Sequence of chain 1.H:
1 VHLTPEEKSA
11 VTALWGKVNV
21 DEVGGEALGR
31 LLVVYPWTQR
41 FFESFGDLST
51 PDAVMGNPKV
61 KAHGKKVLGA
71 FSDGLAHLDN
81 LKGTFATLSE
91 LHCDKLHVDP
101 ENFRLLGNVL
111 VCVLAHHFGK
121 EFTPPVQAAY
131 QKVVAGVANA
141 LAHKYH

This small molecule binds to this protein.
Small molecule (SMILES): C=CC1=C(C)C2=N3->[Ni]45<-N6=C(C=c7c(C)c(C=C)c(n74)=C2)C(C)=C(CCC(=O)O)C6=Cc2c(CCC(=O)O)c(C)c(n25)C=C13

Binding-site contacts:
Ligand atom CBD contacts residue HIS63 of chain 1.H at 3.6 Å.
Ligand atom CMD contacts residue PHE41 of chain 1.H at 3.7 Å (hydrophobic).
Ligand atom CBA contacts residue LEU91 of chain 1.H at 3.6 Å (hydrophobic).
Ligand atom C2D contacts residue LEU96 of chain 1.H at 3.8 Å (hydrophobic).
Ligand atom CMC contacts residue ASN102 of chain 1.H at 3.4 Å.
Ligand atom C2B contacts residue VAL67 of chain 1.H at 3.5 Å (hydrophobic).
Ligand atom C4A contacts residue HIS92 of chain 1.H at 3.6 Å.
Ligand atom NB contacts residue HIS92 of chain 1.H at 3.2 Å (h-bond).
Ligand atom C3B contacts residue LEU141 of chain 1.H at 3.6 Å (hydrophobic).
Ligand atom C1C contacts residue PHE103 of chain 1.H at 3.7 Å (hydrophobic).
Ligand atom ND contacts residue HIS63 of chain 1.H at 3.3 Å (h-bond).
Ligand atom CBC contacts residue PHE41 of chain 1.H at 3.8 Å (hydrophobic).
Ligand atom CMA contacts residue LEU88 of chain 1.H at 3.7 Å (hydrophobic).
Ligand atom C4D contacts residue HIS63 of chain 1.H at 3.3 Å.
Ligand atom CAD contacts residue LEU96 of chain 1.H at 3.8 Å (hydrophobic).
Ligand atom C3D contacts residue HIS63 of chain 1.H at 3.7 Å.
Ligand atom C3D contacts residue LEU96 of chain 1.H at 3.4 Å (hydrophobic).
Ligand atom CHB contacts residue HIS92 of chain 1.H at 3.8 Å.
Ligand atom NB contacts residue VAL67 of chain 1.H at 3.6 Å.
Ligand atom CAB contacts residue LEU141 of chain 1.H at 3.4 Å (hydrophobic).
Ligand atom CAC contacts residue PHE41 of chain 1.H at 3.8 Å (hydrophobic).
Ligand atom NI contacts residue HIS92 of chain 1.H at 2.2 Å.
Ligand atom CHC contacts residue PHE103 of chain 1.H at 3.5 Å (hydrophobic).
Ligand atom C1D contacts residue HIS63 of chain 1.H at 3.6 Å.
Ligand atom CHC contacts residue LEU106 of chain 1.H at 3.8 Å (hydrophobic).
Ligand atom C3B contacts residue VAL67 of chain 1.H at 3.4 Å (hydrophobic).
Ligand atom NA contacts residue HIS92 of chain 1.H at 3.0 Å (h-bond).
Ligand atom CMB contacts residue VAL67 of chain 1.H at 3.5 Å (hydrophobic).
Ligand atom ND contacts residue LEU96 of chain 1.H at 3.8 Å.
Ligand atom CBC contacts residue LEU31 of chain 1.H at 3.8 Å (hydrophobic).
Ligand atom CAA contacts residue LYS66 of chain 1.H at 3.6 Å.
Ligand atom CHA contacts residue LEU96 of chain 1.H at 3.8 Å (hydrophobic).
Ligand atom CHA contacts residue HIS63 of chain 1.H at 3.3 Å.
Ligand atom ND contacts residue HIS92 of chain 1.H at 3.2 Å (h-bond).
Ligand atom C1B contacts residue VAL67 of chain 1.H at 3.8 Å (hydrophobic).
Ligand atom C4D contacts residue LEU96 of chain 1.H at 3.4 Å (hydrophobic).
Ligand atom NC contacts residue HIS92 of chain 1.H at 3.3 Å (h-bond).
Ligand atom C4B contacts residue VAL67 of chain 1.H at 3.6 Å (hydrophobic).
Ligand atom C1A contacts residue HIS63 of chain 1.H at 3.6 Å.
Ligand atom CMB contacts residue ALA70 of chain 1.H at 3.8 Å (hydrophobic).